Sequence of chain 1.A:
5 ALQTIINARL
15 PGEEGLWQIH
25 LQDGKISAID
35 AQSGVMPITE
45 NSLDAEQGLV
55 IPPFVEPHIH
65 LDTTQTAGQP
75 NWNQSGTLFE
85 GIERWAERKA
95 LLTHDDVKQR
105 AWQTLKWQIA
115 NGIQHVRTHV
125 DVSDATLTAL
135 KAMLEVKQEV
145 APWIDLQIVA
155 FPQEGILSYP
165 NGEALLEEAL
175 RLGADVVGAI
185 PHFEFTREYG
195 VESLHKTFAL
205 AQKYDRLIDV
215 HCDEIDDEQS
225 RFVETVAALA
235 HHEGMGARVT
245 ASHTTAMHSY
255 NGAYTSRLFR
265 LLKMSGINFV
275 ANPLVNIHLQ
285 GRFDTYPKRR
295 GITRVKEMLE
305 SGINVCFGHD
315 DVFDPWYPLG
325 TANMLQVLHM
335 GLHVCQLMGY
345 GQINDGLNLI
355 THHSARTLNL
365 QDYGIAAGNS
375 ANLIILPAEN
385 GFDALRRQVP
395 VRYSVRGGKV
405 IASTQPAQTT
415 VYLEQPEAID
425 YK

Sequence of chain 2.A:
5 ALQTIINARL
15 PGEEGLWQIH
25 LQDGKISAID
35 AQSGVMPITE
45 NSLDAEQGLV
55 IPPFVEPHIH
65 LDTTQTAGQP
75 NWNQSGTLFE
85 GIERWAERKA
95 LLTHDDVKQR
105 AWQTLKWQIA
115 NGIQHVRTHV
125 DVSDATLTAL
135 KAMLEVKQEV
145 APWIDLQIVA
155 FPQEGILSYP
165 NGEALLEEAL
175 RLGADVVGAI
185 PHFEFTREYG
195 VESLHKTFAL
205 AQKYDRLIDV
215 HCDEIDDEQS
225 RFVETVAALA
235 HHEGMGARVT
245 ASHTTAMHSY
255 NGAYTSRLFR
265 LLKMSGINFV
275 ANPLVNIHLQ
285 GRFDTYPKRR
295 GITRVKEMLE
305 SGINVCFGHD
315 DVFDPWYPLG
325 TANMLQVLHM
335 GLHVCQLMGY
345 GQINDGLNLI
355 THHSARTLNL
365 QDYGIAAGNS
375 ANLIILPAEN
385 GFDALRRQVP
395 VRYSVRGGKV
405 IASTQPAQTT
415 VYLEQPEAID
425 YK

Binding-site contacts:
Ligand atom OAS contacts residue GLN107 of chain 2.A at 4.2 Å.
Ligand atom CAN contacts residue TRP106 of chain 2.A at 3.5 Å (hydrophobic).
Ligand atom CAP contacts residue TRP106 of chain 2.A at 3.7 Å (hydrophobic).
Ligand atom CAM contacts residue TRP106 of chain 2.A at 4.3 Å (hydrophobic).
Ligand atom OAO contacts residue TRP106 of chain 2.A at 4.2 Å.
Ligand atom OAR contacts residue TRP147 of chain 2.A at 3.8 Å.
Ligand atom CAY contacts residue TRP106 of chain 2.A at 4.0 Å (hydrophobic).
Ligand atom CAY contacts residue GLN103 of chain 2.A at 3.4 Å.
Ligand atom CAX contacts residue GLU418 of chain 1.A at 3.8 Å.
Ligand atom OAV contacts residue LYS110 of chain 2.A at 3.1 Å (salt-bridge).
Ligand atom CAU contacts residue LYS110 of chain 2.A at 3.4 Å.
Ligand atom CAC contacts residue TRP106 of chain 2.A at 3.6 Å (hydrophobic).
Ligand atom CAN contacts residue LYS110 of chain 2.A at 4.0 Å.
Ligand atom OAG contacts residue ASP99 of chain 2.A at 3.6 Å (salt-bridge).
Ligand atom CAF contacts residue GLN103 of chain 2.A at 4.5 Å.
Ligand atom CAX contacts residue LEU417 of chain 1.A at 4.3 Å (hydrophobic).
Ligand atom CAY contacts residue GLN107 of chain 2.A at 3.7 Å.
Ligand atom OAR contacts residue GLU418 of chain 1.A at 3.9 Å.
Ligand atom CAT contacts residue LYS110 of chain 2.A at 3.7 Å.
Ligand atom CAP contacts residue LEU417 of chain 1.A at 4.3 Å (hydrophobic).
Ligand atom OAG contacts residue GLN103 of chain 2.A at 4.2 Å.
Ligand atom OAG contacts residue LYS102 of chain 2.A at 4.1 Å.
Ligand atom CAB contacts residue GLU143 of chain 2.A at 4.2 Å.
Ligand atom CAX contacts residue LYS110 of chain 2.A at 4.5 Å.
Ligand atom CAX contacts residue GLU421 of chain 1.A at 3.6 Å.
Ligand atom OAS contacts residue LYS110 of chain 2.A at 3.0 Å (salt-bridge).
Ligand atom CAQ contacts residue GLU418 of chain 1.A at 4.0 Å.
Ligand atom CAE contacts residue GLN103 of chain 2.A at 4.0 Å.
Ligand atom CAP contacts residue LYS110 of chain 2.A at 3.7 Å.
Ligand atom CAI contacts residue GLU143 of chain 2.A at 4.1 Å.
Ligand atom CAE contacts residue LYS102 of chain 2.A at 4.1 Å.
Ligand atom OAR contacts residue LEU417 of chain 1.A at 4.2 Å.
Ligand atom CAW contacts residue LYS110 of chain 2.A at 4.1 Å.
Ligand atom OAO contacts residue LYS110 of chain 2.A at 3.4 Å (salt-bridge).
Ligand atom OAR contacts residue TRP106 of chain 2.A at 4.2 Å.
Ligand atom OAH contacts residue GLU143 of chain 2.A at 4.4 Å.

The protein below binds the small molecule below.
Small molecule (SMILES): C[C@H](O)COCC(COC[C@@H](C)O)(COC[C@@H](C)O)COC[C@@H](C)O